Sequence of chain 1.A:
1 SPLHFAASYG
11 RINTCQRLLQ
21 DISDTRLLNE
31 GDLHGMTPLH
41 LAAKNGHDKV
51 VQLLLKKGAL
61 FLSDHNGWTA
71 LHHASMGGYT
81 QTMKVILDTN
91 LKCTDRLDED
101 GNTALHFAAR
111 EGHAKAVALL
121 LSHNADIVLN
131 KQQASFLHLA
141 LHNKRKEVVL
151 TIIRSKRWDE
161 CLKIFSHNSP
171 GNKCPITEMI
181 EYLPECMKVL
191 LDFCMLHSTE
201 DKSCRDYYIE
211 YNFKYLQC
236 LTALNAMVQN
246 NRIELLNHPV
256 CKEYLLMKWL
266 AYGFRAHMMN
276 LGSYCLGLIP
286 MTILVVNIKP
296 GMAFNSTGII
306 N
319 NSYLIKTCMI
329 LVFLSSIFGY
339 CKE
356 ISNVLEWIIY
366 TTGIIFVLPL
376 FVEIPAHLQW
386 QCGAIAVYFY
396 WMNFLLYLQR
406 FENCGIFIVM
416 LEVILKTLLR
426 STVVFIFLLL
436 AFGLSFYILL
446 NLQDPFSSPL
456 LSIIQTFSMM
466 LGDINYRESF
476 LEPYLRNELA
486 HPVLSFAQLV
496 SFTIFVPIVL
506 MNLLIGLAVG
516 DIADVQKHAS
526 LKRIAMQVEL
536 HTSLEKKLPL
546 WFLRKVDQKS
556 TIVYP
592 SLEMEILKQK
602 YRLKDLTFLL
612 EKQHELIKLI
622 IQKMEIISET

A small-molecule ligand and the protein it binds are described below.
Small molecule (SMILES): Cn1cnc2ncn(Cc3nc([C@@H]4CO[C@@H](c5ccc(F)cc5)C4)no3)c(=O)c21

Binding-site contacts:
Ligand atom N11 contacts residue GLU407 of chain 1.A at 3.9 Å.
Ligand atom C1 contacts residue LEU261 of chain 1.A at 3.7 Å (hydrophobic).
Ligand atom C12 contacts residue TRP264 of chain 1.A at 3.4 Å (hydrophobic).
Ligand atom C27 contacts residue LYS527 of chain 1.A at 3.6 Å.
Ligand atom F29 contacts residue ILE411 of chain 1.A at 3.3 Å.
Ligand atom C23 contacts residue ARG528 of chain 1.A at 3.7 Å.
Ligand atom N9 contacts residue TRP264 of chain 1.A at 3.5 Å.
Ligand atom O8 contacts residue GLN532 of chain 1.A at 3.6 Å.
Ligand atom C15 contacts residue ARG405 of chain 1.A at 3.8 Å.
Ligand atom C19 contacts residue GLN404 of chain 1.A at 3.4 Å.
Ligand atom C19 contacts residue MET531 of chain 1.A at 3.7 Å (hydrophobic).
Ligand atom C5 contacts residue TRP264 of chain 1.A at 3.8 Å (hydrophobic).
Ligand atom O8 contacts residue HIS536 of chain 1.A at 2.9 Å (h-bond).
Ligand atom C25 contacts residue ARG528 of chain 1.A at 3.7 Å.
Ligand atom C15 contacts residue GLN404 of chain 1.A at 3.5 Å.
Ligand atom C10 contacts residue TRP264 of chain 1.A at 3.5 Å (hydrophobic).
Ligand atom N11 contacts residue TRP264 of chain 1.A at 3.7 Å.
Ligand atom F29 contacts residue VAL520 of chain 1.A at 3.8 Å.
Ligand atom N16 contacts residue ARG405 of chain 1.A at 3.9 Å.
Ligand atom C24 contacts residue ARG528 of chain 1.A at 3.2 Å.
Ligand atom C20 contacts residue ARG528 of chain 1.A at 3.8 Å.
Ligand atom C18 contacts residue GLN404 of chain 1.A at 3.2 Å.
Ligand atom C13 contacts residue GLN532 of chain 1.A at 3.9 Å.
Ligand atom N14 contacts residue ARG405 of chain 1.A at 3.8 Å.
Ligand atom C6 contacts residue TRP264 of chain 1.A at 3.7 Å (hydrophobic).
Ligand atom C7 contacts residue TRP264 of chain 1.A at 3.5 Å (hydrophobic).
Ligand atom C13 contacts residue ARG405 of chain 1.A at 3.9 Å.
Ligand atom N4 contacts residue GLU407 of chain 1.A at 3.5 Å (salt-bridge).
Ligand atom N2 contacts residue TRP264 of chain 1.A at 3.9 Å.
Ligand atom F29 contacts residue ALA524 of chain 1.A at 3.6 Å.
Ligand atom C26 contacts residue ILE411 of chain 1.A at 3.7 Å (hydrophobic).
Ligand atom N16 contacts residue GLN404 of chain 1.A at 3.5 Å (h-bond).
Ligand atom C1 contacts residue TRP264 of chain 1.A at 3.9 Å (hydrophobic).
Ligand atom C1 contacts residue LEU260 of chain 1.A at 3.5 Å (hydrophobic).
Ligand atom C10 contacts residue ARG405 of chain 1.A at 3.7 Å.
Ligand atom F29 contacts residue LYS527 of chain 1.A at 3.9 Å.
Ligand atom O8 contacts residue TRP264 of chain 1.A at 3.5 Å.
Ligand atom C7 contacts residue GLN532 of chain 1.A at 3.8 Å.
Ligand atom O17 contacts residue LEU535 of chain 1.A at 3.7 Å.
Ligand atom C25 contacts residue ILE411 of chain 1.A at 3.7 Å (hydrophobic).